The protein below binds the small molecule below.
Small molecule (SMILES): CC(=O)N[C@H]1[C@H](O[C@H]2[C@H](O)[C@@H](NC(C)=O)CO[C@@H]2CO)O[C@H](CO)[C@@H](O[C@H]2O[C@H](CO)[C@@H](O)[C@H](O)[C@@H]2O)[C@@H]1O

Binding-site contacts:
Ligand atom O5 contacts residue THR151 of chain 1.C at 4.3 Å.
Ligand atom C1 contacts residue ILE194 of chain 1.C at 4.0 Å (hydrophobic).
Ligand atom C4 contacts residue ILE194 of chain 1.C at 4.4 Å (hydrophobic).
Ligand atom O7 contacts residue ILE194 of chain 1.C at 3.5 Å.
Ligand atom N2 contacts residue LYS213 of chain 1.C at 3.9 Å.
Ligand atom C2 contacts residue ILE194 of chain 1.C at 3.8 Å (hydrophobic).
Ligand atom O3 contacts residue LYS192 of chain 1.C at 3.3 Å.
Ligand atom C7 contacts residue LYS196 of chain 1.C at 3.6 Å.
Ligand atom C4 contacts residue ASN149 of chain 1.C at 4.2 Å.
Ligand atom O5 contacts residue ASN149 of chain 1.C at 2.3 Å (h-bond).
Ligand atom O7 contacts residue ASN149 of chain 1.C at 3.6 Å (h-bond).
Ligand atom N2 contacts residue ASN149 of chain 1.C at 3.1 Å (h-bond).
Ligand atom C5 contacts residue SER211 of chain 1.C at 4.3 Å.
Ligand atom C2 contacts residue ASN149 of chain 1.C at 2.5 Å.
Ligand atom C7 contacts residue LYS213 of chain 1.C at 4.2 Å.
Ligand atom C5 contacts residue THR151 of chain 1.C at 4.4 Å.
Ligand atom C3 contacts residue LYS192 of chain 1.C at 4.0 Å.
Ligand atom C7 contacts residue ASN149 of chain 1.C at 3.7 Å.
Ligand atom O7 contacts residue LYS192 of chain 1.C at 3.8 Å.
Ligand atom C6 contacts residue LYS192 of chain 1.C at 4.5 Å.
Ligand atom C7 contacts residue ILE194 of chain 1.C at 4.4 Å (hydrophobic).
Ligand atom C8 contacts residue LYS213 of chain 1.C at 3.7 Å.
Ligand atom O4 contacts residue ILE194 of chain 1.C at 3.4 Å.
Ligand atom O7 contacts residue SER211 of chain 1.C at 3.0 Å.
Ligand atom O6 contacts residue ILE194 of chain 1.C at 4.5 Å.
Ligand atom C8 contacts residue LYS192 of chain 1.C at 3.9 Å.
Ligand atom C7 contacts residue SER211 of chain 1.C at 4.2 Å.
Ligand atom O7 contacts residue LYS196 of chain 1.C at 2.9 Å (salt-bridge).
Ligand atom N2 contacts residue LYS192 of chain 1.C at 4.3 Å.
Ligand atom O5 contacts residue ILE194 of chain 1.C at 4.0 Å.
Ligand atom C3 contacts residue ASN149 of chain 1.C at 3.8 Å.
Ligand atom O6 contacts residue LYS192 of chain 1.C at 4.0 Å.
Ligand atom C1 contacts residue ASN149 of chain 1.C at 1.5 Å.
Ligand atom C1 contacts residue SER211 of chain 1.C at 4.1 Å.
Ligand atom C7 contacts residue LYS192 of chain 1.C at 3.9 Å.
Ligand atom C8 contacts residue LYS196 of chain 1.C at 3.6 Å.
Ligand atom C8 contacts residue ASP190 of chain 1.C at 4.0 Å.
Ligand atom C5 contacts residue ASN149 of chain 1.C at 3.6 Å.

Sequence of chain 1.C:
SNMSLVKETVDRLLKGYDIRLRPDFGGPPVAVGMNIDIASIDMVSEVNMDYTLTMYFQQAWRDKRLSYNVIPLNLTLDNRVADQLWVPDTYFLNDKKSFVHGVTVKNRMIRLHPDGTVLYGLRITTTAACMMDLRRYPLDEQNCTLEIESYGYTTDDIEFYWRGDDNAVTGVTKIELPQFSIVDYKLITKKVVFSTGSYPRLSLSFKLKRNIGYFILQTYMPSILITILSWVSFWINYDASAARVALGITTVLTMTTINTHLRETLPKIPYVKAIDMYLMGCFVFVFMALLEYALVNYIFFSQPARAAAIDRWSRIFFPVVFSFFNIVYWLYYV